Sequence of chain 1.A:
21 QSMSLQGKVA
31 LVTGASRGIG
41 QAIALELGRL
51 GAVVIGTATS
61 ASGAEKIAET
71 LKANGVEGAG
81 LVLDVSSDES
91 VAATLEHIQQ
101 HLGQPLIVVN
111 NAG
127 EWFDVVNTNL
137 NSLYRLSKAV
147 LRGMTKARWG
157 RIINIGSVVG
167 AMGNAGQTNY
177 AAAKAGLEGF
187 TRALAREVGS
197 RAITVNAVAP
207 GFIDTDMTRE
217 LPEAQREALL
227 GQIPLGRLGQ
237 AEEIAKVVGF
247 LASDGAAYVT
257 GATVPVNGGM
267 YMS

Sequence of chain 1.B:
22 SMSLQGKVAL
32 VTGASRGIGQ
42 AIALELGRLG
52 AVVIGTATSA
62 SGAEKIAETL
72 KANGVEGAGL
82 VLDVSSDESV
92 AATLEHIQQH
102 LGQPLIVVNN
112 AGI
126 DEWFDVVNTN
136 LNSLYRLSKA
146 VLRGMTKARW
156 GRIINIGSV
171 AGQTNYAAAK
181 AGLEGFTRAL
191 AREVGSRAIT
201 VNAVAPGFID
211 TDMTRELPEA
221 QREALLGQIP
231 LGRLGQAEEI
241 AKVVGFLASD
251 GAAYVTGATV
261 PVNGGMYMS

This small molecule binds to this protein.
Small molecule (SMILES): Nc1nc(-c2ccccc2)cn1NC(=O)Nc1ccccc1F

Binding-site contacts:
Ligand atom CAB contacts residue VAL132 of chain 1.B at 3.8 Å (hydrophobic).
Ligand atom CAV contacts residue GLY185 of chain 1.B at 3.2 Å.
Ligand atom CAU contacts residue PHE186 of chain 1.B at 3.9 Å (hydrophobic).
Ligand atom CAU contacts residue ALA178 of chain 1.A at 3.9 Å (hydrophobic).
Ligand atom CAV contacts residue ALA178 of chain 1.A at 3.6 Å (hydrophobic).
Ligand atom FAP contacts residue PHE129 of chain 1.B at 3.8 Å.
Ligand atom CAU contacts residue GLY185 of chain 1.B at 3.9 Å.
Ligand atom CAO contacts residue VAL132 of chain 1.B at 3.8 Å (hydrophobic).
Ligand atom NAW contacts residue ASN133 of chain 1.A at 2.5 Å (h-bond).
Ligand atom CAH contacts residue VAL132 of chain 1.A at 3.9 Å (hydrophobic).
Ligand atom CAT contacts residue VAL132 of chain 1.A at 3.8 Å (hydrophobic).
Ligand atom CAI contacts residue VAL132 of chain 1.A at 3.6 Å (hydrophobic).
Ligand atom CAN contacts residue GLY185 of chain 1.A at 3.9 Å.
Ligand atom NAF contacts residue LEU136 of chain 1.A at 3.2 Å.
Ligand atom OAQ contacts residue ASN133 of chain 1.B at 2.6 Å (h-bond).
Ligand atom CAM contacts residue PHE186 of chain 1.A at 3.6 Å (hydrophobic).
Ligand atom NAS contacts residue VAL132 of chain 1.A at 3.9 Å.
Ligand atom CAT contacts residue TRP128 of chain 1.A at 3.9 Å (hydrophobic).
Ligand atom CAE contacts residue ASN133 of chain 1.B at 3.8 Å.
Ligand atom CAM contacts residue GLY185 of chain 1.A at 3.5 Å.
Ligand atom CAJ contacts residue VAL132 of chain 1.A at 3.6 Å (hydrophobic).
Ligand atom CAH contacts residue LEU136 of chain 1.A at 3.6 Å (hydrophobic).
Ligand atom CAL contacts residue ALA178 of chain 1.A at 3.7 Å (hydrophobic).
Ligand atom NAD contacts residue VAL132 of chain 1.B at 3.7 Å.
Ligand atom CAV contacts residue PHE186 of chain 1.B at 3.4 Å (hydrophobic).
Ligand atom OAQ contacts residue ASN133 of chain 1.A at 3.8 Å.
Ligand atom NAW contacts residue ASN133 of chain 1.B at 3.1 Å (h-bond).
Ligand atom CAM contacts residue ALA178 of chain 1.B at 3.6 Å (hydrophobic).
Ligand atom CAL contacts residue GLY185 of chain 1.B at 3.7 Å.
Ligand atom CAA contacts residue GLY182 of chain 1.B at 3.7 Å.
Ligand atom NAG contacts residue LEU136 of chain 1.B at 3.9 Å.
Ligand atom CAU contacts residue TRP128 of chain 1.A at 3.6 Å (hydrophobic).
Ligand atom CAE contacts residue LEU136 of chain 1.A at 3.9 Å (hydrophobic).
Ligand atom CAN contacts residue PHE186 of chain 1.A at 3.9 Å (hydrophobic).
Ligand atom CAL contacts residue PHE186 of chain 1.B at 3.7 Å (hydrophobic).
Ligand atom CAH contacts residue LEU136 of chain 1.B at 3.8 Å (hydrophobic).
Ligand atom NAG contacts residue LEU136 of chain 1.A at 3.5 Å.
Ligand atom CAR contacts residue ASN133 of chain 1.A at 3.7 Å.
Ligand atom CAC contacts residue VAL132 of chain 1.B at 3.5 Å (hydrophobic).
Ligand atom FAP contacts residue TRP128 of chain 1.B at 3.4 Å.